The protein below binds the small molecule below.
Small molecule (SMILES): CC(=O)N[C@@H]1[C@@H](O)[C@H](O)[C@@H](CO)O[C@H]1O

Binding-site contacts:
Ligand atom C3 contacts residue ASN160 of chain 1.A at 3.8 Å.
Ligand atom C5 contacts residue TYR198 of chain 1.A at 3.6 Å (hydrophobic).
Ligand atom C8 contacts residue ASN160 of chain 1.A at 3.4 Å.
Ligand atom C7 contacts residue ASN160 of chain 1.A at 3.2 Å.
Ligand atom O5 contacts residue TYR198 of chain 1.A at 2.6 Å (h-bond).
Ligand atom C2 contacts residue TYR198 of chain 1.A at 4.5 Å (hydrophobic).
Ligand atom C6 contacts residue TYR198 of chain 1.A at 3.4 Å (hydrophobic).
Ligand atom O5 contacts residue ASN160 of chain 1.A at 2.4 Å (h-bond).
Ligand atom C1 contacts residue TYR198 of chain 1.A at 3.6 Å (hydrophobic).
Ligand atom C5 contacts residue ASN160 of chain 1.A at 3.6 Å.
Ligand atom C4 contacts residue ASN160 of chain 1.A at 4.2 Å.
Ligand atom C1 contacts residue ASN160 of chain 1.A at 1.4 Å.
Ligand atom C2 contacts residue ASN160 of chain 1.A at 2.4 Å.
Ligand atom O7 contacts residue ASN160 of chain 1.A at 3.1 Å (h-bond).
Ligand atom N2 contacts residue ASN160 of chain 1.A at 2.8 Å (h-bond).

Sequence of chain 1.A:
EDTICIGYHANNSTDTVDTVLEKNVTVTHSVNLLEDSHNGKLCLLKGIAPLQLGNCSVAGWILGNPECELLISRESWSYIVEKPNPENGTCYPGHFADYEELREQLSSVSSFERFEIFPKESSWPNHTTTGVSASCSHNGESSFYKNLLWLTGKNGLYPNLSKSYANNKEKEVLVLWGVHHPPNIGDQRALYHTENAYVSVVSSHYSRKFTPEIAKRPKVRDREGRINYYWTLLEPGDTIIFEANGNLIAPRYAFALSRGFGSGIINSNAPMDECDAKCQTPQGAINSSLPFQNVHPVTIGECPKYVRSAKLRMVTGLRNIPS